Sequence of chain 1.A:
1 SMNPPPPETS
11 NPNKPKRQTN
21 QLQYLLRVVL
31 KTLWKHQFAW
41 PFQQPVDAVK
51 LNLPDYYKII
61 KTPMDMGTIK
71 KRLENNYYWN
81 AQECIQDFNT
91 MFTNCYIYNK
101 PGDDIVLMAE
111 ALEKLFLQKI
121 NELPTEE

Binding-site contacts:
Ligand atom C18 contacts residue LEU51 of chain 1.A at 3.7 Å (hydrophobic).
Ligand atom C19 contacts residue PRO41 of chain 1.A at 4.3 Å (hydrophobic).
Ligand atom C01 contacts residue ASP104 of chain 1.A at 4.0 Å.
Ligand atom C21 contacts residue LEU51 of chain 1.A at 4.0 Å (hydrophobic).
Ligand atom C03 contacts residue TRP40 of chain 1.A at 3.7 Å (hydrophobic).
Ligand atom C02 contacts residue ILE105 of chain 1.A at 4.3 Å (hydrophobic).
Ligand atom O20 contacts residue LEU51 of chain 1.A at 3.4 Å.
Ligand atom C22 contacts residue LEU51 of chain 1.A at 3.6 Å (hydrophobic).
Ligand atom C04 contacts residue PRO41 of chain 1.A at 4.0 Å (hydrophobic).
Ligand atom N09 contacts residue ILE105 of chain 1.A at 4.2 Å.
Ligand atom C21 contacts residue TRP40 of chain 1.A at 4.4 Å (hydrophobic).
Ligand atom C22 contacts residue TRP40 of chain 1.A at 3.7 Å (hydrophobic).
Ligand atom O15 contacts residue ASN99 of chain 1.A at 3.7 Å.
Ligand atom C19 contacts residue TRP40 of chain 1.A at 3.9 Å (hydrophobic).
Ligand atom N09 contacts residue ASN99 of chain 1.A at 2.9 Å (h-bond).
Ligand atom C04 contacts residue ILE105 of chain 1.A at 3.7 Å (hydrophobic).
Ligand atom C13 contacts residue PHE42 of chain 1.A at 3.8 Å (hydrophobic).
Ligand atom N17 contacts residue PRO41 of chain 1.A at 4.1 Å.
Ligand atom C03 contacts residue ILE105 of chain 1.A at 3.6 Å (hydrophobic).
Ligand atom C10 contacts residue ILE105 of chain 1.A at 4.3 Å (hydrophobic).
Ligand atom C01 contacts residue MET108 of chain 1.A at 3.7 Å (hydrophobic).
Ligand atom C01 contacts residue ILE105 of chain 1.A at 4.2 Å (hydrophobic).
Ligand atom C19 contacts residue LEU51 of chain 1.A at 3.6 Å (hydrophobic).
Ligand atom N09 contacts residue TYR98 of chain 1.A at 4.3 Å.
Ligand atom C13 contacts residue VAL46 of chain 1.A at 4.0 Å (hydrophobic).
Ligand atom O14 contacts residue ASN99 of chain 1.A at 2.9 Å (h-bond).
Ligand atom C03 contacts residue PRO41 of chain 1.A at 3.9 Å (hydrophobic).
Ligand atom C18 contacts residue PRO41 of chain 1.A at 4.3 Å (hydrophobic).
Ligand atom C12 contacts residue VAL46 of chain 1.A at 3.5 Å (hydrophobic).
Ligand atom C04 contacts residue TRP40 of chain 1.A at 3.8 Å (hydrophobic).
Ligand atom C13 contacts residue PRO41 of chain 1.A at 3.7 Å (hydrophobic).
Ligand atom C03 contacts residue MET108 of chain 1.A at 4.2 Å (hydrophobic).
Ligand atom O23 contacts residue TRP40 of chain 1.A at 4.0 Å.
Ligand atom O23 contacts residue LEU51 of chain 1.A at 4.0 Å.
Ligand atom O20 contacts residue TRP40 of chain 1.A at 3.2 Å.
Ligand atom C10 contacts residue ASN99 of chain 1.A at 3.6 Å.
Ligand atom O14 contacts residue TYR56 of chain 1.A at 3.9 Å.
Ligand atom C08 contacts residue ASN99 of chain 1.A at 3.8 Å.
Ligand atom O14 contacts residue TYR98 of chain 1.A at 3.8 Å.
Ligand atom N17 contacts residue LEU51 of chain 1.A at 3.8 Å.

A protein and the small-molecule ligand that binds it are described below.
Small molecule (SMILES): CCn1c2c(c(=O)[nH]c1=O)[C@H](c1ccc(C)cc1)C1=C(COC1=O)N2